Binding-site contacts:
Ligand atom C5 contacts residue ASN390 of chain 1.A at 4.1 Å.
Ligand atom C2 contacts residue ASN390 of chain 1.A at 3.5 Å.
Ligand atom C3 contacts residue ARG333 of chain 1.A at 3.6 Å.
Ligand atom C6 contacts residue ASN390 of chain 1.A at 3.6 Å.
Ligand atom O7 contacts residue ASN390 of chain 1.A at 2.5 Å (h-bond).
Ligand atom C1 contacts residue ASN390 of chain 1.A at 3.4 Å.
Ligand atom N2 contacts residue ASN390 of chain 1.A at 4.0 Å.
Ligand atom O5 contacts residue ASN390 of chain 1.A at 3.4 Å (h-bond).
Ligand atom O4 contacts residue ARG333 of chain 1.A at 3.0 Å (salt-bridge).
Ligand atom O6 contacts residue ASN390 of chain 1.A at 4.2 Å.
Ligand atom O7 contacts residue ARG333 of chain 1.A at 4.2 Å.
Ligand atom C4 contacts residue ARG333 of chain 1.A at 3.9 Å.
Ligand atom O3 contacts residue ARG333 of chain 1.A at 3.2 Å (salt-bridge).
Ligand atom C7 contacts residue ASN390 of chain 1.A at 3.6 Å.

Sequence of chain 1.A:
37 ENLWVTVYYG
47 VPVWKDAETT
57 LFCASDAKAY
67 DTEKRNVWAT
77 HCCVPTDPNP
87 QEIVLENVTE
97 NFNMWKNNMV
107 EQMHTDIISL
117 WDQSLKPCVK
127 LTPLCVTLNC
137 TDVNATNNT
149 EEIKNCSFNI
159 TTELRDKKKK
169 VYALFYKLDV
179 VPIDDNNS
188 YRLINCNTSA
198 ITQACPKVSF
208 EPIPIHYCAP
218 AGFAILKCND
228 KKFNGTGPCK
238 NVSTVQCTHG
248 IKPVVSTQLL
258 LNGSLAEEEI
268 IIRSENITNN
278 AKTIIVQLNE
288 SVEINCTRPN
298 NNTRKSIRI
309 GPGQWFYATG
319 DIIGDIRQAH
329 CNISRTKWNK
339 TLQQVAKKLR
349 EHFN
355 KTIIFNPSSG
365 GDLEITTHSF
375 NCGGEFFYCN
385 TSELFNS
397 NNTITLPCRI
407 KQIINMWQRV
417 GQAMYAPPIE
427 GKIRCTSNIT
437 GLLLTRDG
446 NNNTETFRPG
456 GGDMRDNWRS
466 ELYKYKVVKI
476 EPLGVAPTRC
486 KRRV

A protein and the small-molecule ligand that binds it are described below.
Small molecule (SMILES): CC(=O)N[C@H]1[C@H](O[C@H]2[C@H](O)[C@@H](NC(C)=O)CO[C@@H]2CO)O[C@H](CO)[C@@H](O)[C@@H]1O